Sequence of chain 1.N:
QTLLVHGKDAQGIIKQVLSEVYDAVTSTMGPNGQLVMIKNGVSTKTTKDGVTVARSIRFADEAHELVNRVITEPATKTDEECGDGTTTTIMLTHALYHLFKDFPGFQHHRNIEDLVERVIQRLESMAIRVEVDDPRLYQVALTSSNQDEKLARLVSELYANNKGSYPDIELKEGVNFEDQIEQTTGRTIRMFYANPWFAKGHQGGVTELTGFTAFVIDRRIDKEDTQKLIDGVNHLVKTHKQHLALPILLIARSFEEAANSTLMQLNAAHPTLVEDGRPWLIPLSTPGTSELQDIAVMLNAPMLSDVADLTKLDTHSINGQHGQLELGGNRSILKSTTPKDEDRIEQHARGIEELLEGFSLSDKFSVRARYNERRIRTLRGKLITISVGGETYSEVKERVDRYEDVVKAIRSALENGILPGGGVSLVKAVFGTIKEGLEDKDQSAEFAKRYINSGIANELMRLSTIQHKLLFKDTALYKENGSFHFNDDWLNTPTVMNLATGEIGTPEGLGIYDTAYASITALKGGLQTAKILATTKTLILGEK

A small-molecule ligand and the protein it binds are described below.
Small molecule (SMILES): Nc1ncnc2c1ncn2[C@@H]1O[C@H](COP(=O)(O)OP(=O)(O)OP(O)(O)=S)[C@@H](O)[C@H]1O

Binding-site contacts:
Ligand atom O2' contacts residue GLY429 of chain 1.N at 2.8 Å (h-bond).
Ligand atom C2 contacts residue MET504 of chain 1.N at 3.6 Å (hydrophobic).
Ligand atom C2' contacts residue ASP521 of chain 1.N at 3.4 Å.
Ligand atom PA contacts residue K1 of chain 1.CB at 3.1 Å.
Ligand atom O3' contacts residue ASP521 of chain 1.N at 2.9 Å (salt-bridge).
Ligand atom C6 contacts residue ASN505 of chain 1.N at 3.5 Å.
Ligand atom O3' contacts residue GLN474 of chain 1.N at 3.2 Å (h-bond).
Ligand atom O3G contacts residue THR88 of chain 1.N at 3.6 Å (h-bond).
Ligand atom O2A contacts residue GLY32 of chain 1.N at 2.8 Å (h-bond).
Ligand atom O3G contacts residue ASP86 of chain 1.N at 3.4 Å.
Ligand atom O2' contacts residue ASP521 of chain 1.N at 3.3 Å (salt-bridge).
Ligand atom O2A contacts residue K1 of chain 1.CB at 2.9 Å.
Ligand atom O2G contacts residue THR88 of chain 1.N at 3.1 Å (h-bond).
Ligand atom O2G contacts residue ASP51 of chain 1.N at 3.2 Å (salt-bridge).
Ligand atom O3G contacts residue ASP81 of chain 1.N at 3.4 Å (salt-bridge).
Ligand atom O1A contacts residue K1 of chain 1.CB at 2.6 Å.
Ligand atom O3G contacts residue GLY87 of chain 1.N at 2.7 Å (h-bond).
Ligand atom O1B contacts residue ASP86 of chain 1.N at 3.0 Å (salt-bridge).
Ligand atom N1 contacts residue ILE519 of chain 1.N at 3.7 Å.
Ligand atom O3A contacts residue THR89 of chain 1.N at 3.6 Å.
Ligand atom N1 contacts residue LEU506 of chain 1.N at 3.2 Å (h-bond).
Ligand atom N6 contacts residue ASN505 of chain 1.N at 3.0 Å (h-bond).
Ligand atom O2B contacts residue THR90 of chain 1.N at 3.2 Å (h-bond).
Ligand atom O2G contacts residue GLY52 of chain 1.N at 3.6 Å (h-bond).
Ligand atom PG contacts residue THR88 of chain 1.N at 3.7 Å.
Ligand atom O2' contacts residue GLY430 of chain 1.N at 3.7 Å.
Ligand atom O2B contacts residue THR89 of chain 1.N at 2.9 Å (h-bond).
Ligand atom O2B contacts residue THR88 of chain 1.N at 2.9 Å (h-bond).
Ligand atom O3B contacts residue THR88 of chain 1.N at 3.7 Å.
Ligand atom O1B contacts residue GLY87 of chain 1.N at 3.5 Å (h-bond).
Ligand atom S1G contacts residue ASP51 of chain 1.N at 3.7 Å.
Ligand atom C3' contacts residue ASP521 of chain 1.N at 3.3 Å.
Ligand atom S1G contacts residue MG1 of chain 1.BB at 1.6 Å.
Ligand atom O2G contacts residue VAL53 of chain 1.N at 3.3 Å (h-bond).
Ligand atom O2B contacts residue GLY87 of chain 1.N at 3.5 Å.
Ligand atom O2A contacts residue MET31 of chain 1.N at 3.5 Å.
Ligand atom O3B contacts residue THR89 of chain 1.N at 3.5 Å (h-bond).
Ligand atom N1 contacts residue ASN505 of chain 1.N at 3.3 Å (h-bond).
Ligand atom S1G contacts residue ASP86 of chain 1.N at 3.0 Å (salt-bridge).
Ligand atom PG contacts residue MG1 of chain 1.BB at 3.4 Å.